Sequence of chain 1.A:
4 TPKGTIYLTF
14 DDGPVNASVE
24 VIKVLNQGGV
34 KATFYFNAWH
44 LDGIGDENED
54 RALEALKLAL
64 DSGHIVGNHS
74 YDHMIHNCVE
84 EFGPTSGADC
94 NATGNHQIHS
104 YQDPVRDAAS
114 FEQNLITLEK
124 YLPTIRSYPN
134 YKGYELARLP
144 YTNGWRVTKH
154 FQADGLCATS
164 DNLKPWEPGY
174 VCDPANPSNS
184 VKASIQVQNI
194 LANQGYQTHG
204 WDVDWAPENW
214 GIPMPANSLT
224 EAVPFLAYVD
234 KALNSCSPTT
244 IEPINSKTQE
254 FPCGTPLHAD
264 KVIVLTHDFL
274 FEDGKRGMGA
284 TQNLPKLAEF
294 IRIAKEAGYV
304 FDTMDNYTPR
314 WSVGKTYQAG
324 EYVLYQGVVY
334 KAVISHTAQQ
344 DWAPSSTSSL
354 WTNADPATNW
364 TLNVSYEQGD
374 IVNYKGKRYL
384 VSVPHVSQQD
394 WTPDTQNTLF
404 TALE

A small-molecule ligand and the protein it binds are described below.
Small molecule (SMILES): CC(=O)N[C@@H]1[C@@H](O)[C@H](O)[C@@H](CO)O[C@@H]1O

Binding-site contacts:
Ligand atom O6 contacts residue HIS76 of chain 1.A at 3.9 Å.
Ligand atom C7 contacts residue PHE272 of chain 1.A at 4.3 Å (hydrophobic).
Ligand atom C6 contacts residue HIS76 of chain 1.A at 3.6 Å.
Ligand atom O6 contacts residue PHE272 of chain 1.A at 4.3 Å.
Ligand atom C1 contacts residue PHE272 of chain 1.A at 4.3 Å (hydrophobic).
Ligand atom C5 contacts residue HIS99 of chain 1.A at 4.0 Å.
Ligand atom O1 contacts residue HIS99 of chain 1.A at 3.9 Å.
Ligand atom C7 contacts residue TRP213 of chain 1.A at 4.5 Å (hydrophobic).
Ligand atom C6 contacts residue ILE78 of chain 1.A at 4.3 Å (hydrophobic).
Ligand atom C2 contacts residue PHE272 of chain 1.A at 4.0 Å (hydrophobic).
Ligand atom O7 contacts residue PHE272 of chain 1.A at 3.8 Å.
Ligand atom O4 contacts residue ASN94 of chain 1.A at 3.0 Å (h-bond).
Ligand atom O3 contacts residue ARG279 of chain 1.A at 3.1 Å (salt-bridge).
Ligand atom O5 contacts residue HIS76 of chain 1.A at 4.2 Å.
Ligand atom C7 contacts residue ARG279 of chain 1.A at 4.0 Å.
Ligand atom O7 contacts residue TRP213 of chain 1.A at 4.5 Å.
Ligand atom O7 contacts residue ARG279 of chain 1.A at 2.7 Å (salt-bridge).
Ligand atom O3 contacts residue ASN94 of chain 1.A at 2.7 Å (h-bond).
Ligand atom C4 contacts residue GLU50 of chain 1.A at 4.3 Å.
Ligand atom O3 contacts residue GLU50 of chain 1.A at 4.2 Å.
Ligand atom C1 contacts residue ASP15 of chain 1.A at 4.2 Å.
Ligand atom O4 contacts residue GLU50 of chain 1.A at 4.5 Å.
Ligand atom C3 contacts residue ARG279 of chain 1.A at 4.1 Å.
Ligand atom C4 contacts residue ARG279 of chain 1.A at 4.4 Å.
Ligand atom C6 contacts residue ASP15 of chain 1.A at 3.4 Å.
Ligand atom C4 contacts residue HIS99 of chain 1.A at 3.9 Å.
Ligand atom C5 contacts residue HIS76 of chain 1.A at 4.3 Å.
Ligand atom C2 contacts residue ARG279 of chain 1.A at 4.1 Å.
Ligand atom C8 contacts residue TRP213 of chain 1.A at 3.8 Å (hydrophobic).
Ligand atom O4 contacts residue HIS99 of chain 1.A at 3.4 Å (h-bond).
Ligand atom O1 contacts residue TYR144 of chain 1.A at 4.3 Å.
Ligand atom C4 contacts residue ASN94 of chain 1.A at 3.7 Å.
Ligand atom C5 contacts residue ASP15 of chain 1.A at 3.9 Å.
Ligand atom C3 contacts residue HIS99 of chain 1.A at 3.6 Å.
Ligand atom O6 contacts residue ASP15 of chain 1.A at 2.5 Å (salt-bridge).
Ligand atom O3 contacts residue HIS99 of chain 1.A at 4.3 Å.
Ligand atom C3 contacts residue ASN94 of chain 1.A at 3.2 Å.
Ligand atom O5 contacts residue ASP15 of chain 1.A at 3.1 Å (salt-bridge).
Ligand atom O5 contacts residue PHE272 of chain 1.A at 4.1 Å.